The protein below binds the small molecule below.
Small molecule (SMILES): CC(C)C[C@H](NC(=O)[C@H](CC1=c2ccccc2=NC1)NC(=O)[C@H](C)NC(=O)[C@H](C)N)C(=O)N[C@@H](Cc1ccccc1)C(=O)N[C@@H](CCC(=O)O)C(=O)N[C@@H](C)C=O

Binding-site contacts:
Ligand atom NE1 contacts residue ASN207 of chain 1.A at 3.7 Å.
Ligand atom N contacts residue ASN49 of chain 6.A at 3.5 Å (h-bond).
Ligand atom O contacts residue ASN207 of chain 1.A at 2.8 Å (h-bond).
Ligand atom CG contacts residue VAL40 of chain 6.A at 3.6 Å (hydrophobic).
Ligand atom NE1 contacts residue ASN74 of chain 6.A at 3.0 Å (h-bond).
Ligand atom CA contacts residue GLU44 of chain 6.A at 3.3 Å.
Ligand atom CD2 contacts residue VAL40 of chain 6.A at 3.5 Å (hydrophobic).
Ligand atom N contacts residue GLU44 of chain 6.A at 2.8 Å (salt-bridge).
Ligand atom CD1 contacts residue ASN207 of chain 1.A at 3.5 Å.
Ligand atom CA contacts residue VAL205 of chain 1.A at 3.3 Å (hydrophobic).
Ligand atom CZ2 contacts residue ASN207 of chain 1.A at 3.7 Å.
Ligand atom CZ contacts residue ALA42 of chain 1.A at 3.6 Å (hydrophobic).
Ligand atom CE2 contacts residue VAL40 of chain 6.A at 3.6 Å (hydrophobic).
Ligand atom O contacts residue ALA206 of chain 1.A at 3.2 Å.
Ligand atom CZ2 contacts residue ASN74 of chain 6.A at 3.5 Å.
Ligand atom CH2 contacts residue ILE37 of chain 6.A at 3.8 Å (hydrophobic).
Ligand atom O contacts residue VAL205 of chain 1.A at 3.5 Å (h-bond).
Ligand atom C contacts residue GLU44 of chain 6.A at 3.1 Å.
Ligand atom CB contacts residue GLU44 of chain 6.A at 3.2 Å.
Ligand atom CB contacts residue GLU44 of chain 6.A at 3.4 Å.
Ligand atom CZ2 contacts residue ARG34 of chain 1.A at 3.6 Å.
Ligand atom NE1 contacts residue VAL40 of chain 6.A at 3.8 Å.
Ligand atom O contacts residue ASN207 of chain 1.A at 3.1 Å (h-bond).
Ligand atom CA contacts residue GLU44 of chain 6.A at 3.7 Å.
Ligand atom CD1 contacts residue VAL40 of chain 6.A at 3.8 Å (hydrophobic).
Ligand atom N contacts residue VAL205 of chain 1.A at 2.9 Å (h-bond).
Ligand atom CZ contacts residue SER38 of chain 1.A at 3.4 Å.
Ligand atom C contacts residue VAL205 of chain 1.A at 3.6 Å (hydrophobic).
Ligand atom CE2 contacts residue ASN207 of chain 1.A at 3.5 Å.
Ligand atom CE3 contacts residue LEU41 of chain 6.A at 3.9 Å (hydrophobic).
Ligand atom O contacts residue VAL205 of chain 1.A at 3.1 Å (h-bond).
Ligand atom CD1 contacts residue SER38 of chain 1.A at 3.7 Å.
Ligand atom CA contacts residue ASN49 of chain 6.A at 3.8 Å.
Ligand atom CH2 contacts residue ARG34 of chain 1.A at 3.4 Å.
Ligand atom O contacts residue GLU44 of chain 6.A at 3.8 Å.
Ligand atom CE1 contacts residue SER38 of chain 1.A at 3.8 Å.
Ligand atom CD1 contacts residue ASN74 of chain 6.A at 3.8 Å.
Ligand atom CD2 contacts residue LEU41 of chain 1.A at 3.7 Å (hydrophobic).
Ligand atom CD2 contacts residue GLU45 of chain 1.A at 3.6 Å.
Ligand atom N contacts residue GLU44 of chain 6.A at 2.8 Å (salt-bridge).

Sequence of chain 6.A:
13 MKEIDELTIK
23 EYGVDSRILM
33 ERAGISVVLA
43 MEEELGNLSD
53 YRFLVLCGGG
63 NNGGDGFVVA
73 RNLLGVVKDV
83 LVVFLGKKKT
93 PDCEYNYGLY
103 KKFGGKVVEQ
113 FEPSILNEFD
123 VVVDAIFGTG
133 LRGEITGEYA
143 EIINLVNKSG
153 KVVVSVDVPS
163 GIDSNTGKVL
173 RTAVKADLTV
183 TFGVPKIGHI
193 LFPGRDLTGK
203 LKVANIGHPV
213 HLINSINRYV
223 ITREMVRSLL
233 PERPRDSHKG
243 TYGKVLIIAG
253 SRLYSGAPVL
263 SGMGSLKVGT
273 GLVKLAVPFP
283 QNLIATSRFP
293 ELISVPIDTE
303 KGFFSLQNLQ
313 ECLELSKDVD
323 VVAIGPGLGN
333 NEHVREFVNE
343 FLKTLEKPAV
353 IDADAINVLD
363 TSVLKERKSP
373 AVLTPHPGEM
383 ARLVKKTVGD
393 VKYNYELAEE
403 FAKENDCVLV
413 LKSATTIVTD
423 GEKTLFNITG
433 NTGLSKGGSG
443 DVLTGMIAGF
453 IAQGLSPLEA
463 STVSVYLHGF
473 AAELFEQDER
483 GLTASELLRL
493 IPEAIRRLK

Sequence of chain 1.A:
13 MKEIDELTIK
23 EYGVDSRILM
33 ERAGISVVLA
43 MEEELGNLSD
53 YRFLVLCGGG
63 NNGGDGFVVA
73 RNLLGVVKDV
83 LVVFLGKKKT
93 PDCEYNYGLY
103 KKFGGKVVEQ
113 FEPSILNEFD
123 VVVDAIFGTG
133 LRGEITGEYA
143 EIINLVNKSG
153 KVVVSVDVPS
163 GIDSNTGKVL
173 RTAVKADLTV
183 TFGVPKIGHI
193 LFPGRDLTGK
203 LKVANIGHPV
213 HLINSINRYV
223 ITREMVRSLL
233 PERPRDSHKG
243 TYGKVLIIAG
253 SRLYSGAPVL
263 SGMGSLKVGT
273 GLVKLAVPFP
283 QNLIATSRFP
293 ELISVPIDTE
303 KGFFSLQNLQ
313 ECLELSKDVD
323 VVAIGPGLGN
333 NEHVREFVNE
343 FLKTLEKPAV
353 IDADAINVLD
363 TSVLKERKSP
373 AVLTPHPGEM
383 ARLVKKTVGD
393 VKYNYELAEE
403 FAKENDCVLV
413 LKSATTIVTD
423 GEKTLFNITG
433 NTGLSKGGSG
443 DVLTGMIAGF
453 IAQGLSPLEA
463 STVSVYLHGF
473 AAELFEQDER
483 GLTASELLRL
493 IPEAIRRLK